This small molecule binds to this protein.
Small molecule (SMILES): OC[C@H]1O[C@H](O)[C@@H](O)[C@@H](O)[C@@H]1O

Sequence of chain 1.K:
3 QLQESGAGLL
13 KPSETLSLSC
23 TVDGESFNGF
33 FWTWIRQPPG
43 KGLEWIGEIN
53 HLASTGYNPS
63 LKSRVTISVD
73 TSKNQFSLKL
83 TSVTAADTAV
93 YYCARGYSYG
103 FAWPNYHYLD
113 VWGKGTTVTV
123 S

Binding-site contacts:
Ligand atom C1 contacts residue BMA3 of chain 1.U at 1.6 Å.
Ligand atom O2 contacts residue BMA3 of chain 1.U at 3.9 Å.
Ligand atom C3 contacts residue BMA3 of chain 1.U at 3.3 Å.
Ligand atom O5 contacts residue SER28 of chain 1.K at 3.2 Å (h-bond).
Ligand atom C6 contacts residue BMA3 of chain 1.U at 4.3 Å.
Ligand atom C4 contacts residue BMA3 of chain 1.U at 3.9 Å.
Ligand atom C6 contacts residue GLU27 of chain 1.K at 3.5 Å.
Ligand atom C1 contacts residue SER28 of chain 1.K at 4.2 Å.
Ligand atom C1 contacts residue PHE32 of chain 1.K at 4.2 Å (hydrophobic).
Ligand atom O5 contacts residue PHE32 of chain 1.K at 4.0 Å.
Ligand atom C2 contacts residue BMA3 of chain 1.U at 2.7 Å.
Ligand atom O6 contacts residue GLU27 of chain 1.K at 2.8 Å (salt-bridge).
Ligand atom C5 contacts residue SER28 of chain 1.K at 4.2 Å.
Ligand atom C5 contacts residue BMA3 of chain 1.U at 3.1 Å.
Ligand atom C6 contacts residue SER28 of chain 1.K at 3.6 Å.
Ligand atom O5 contacts residue BMA3 of chain 1.U at 2.5 Å (h-bond).